A small-molecule ligand and the protein it binds are described below.
Small molecule (SMILES): O=P(O)(O)OC[C@H]1OCC[C@@H]1O

Binding-site contacts:
Ligand atom OP2 contacts residue GLU74 of chain 1.A at 3.5 Å (salt-bridge).
Ligand atom O4' contacts residue ASN192 of chain 1.A at 3.4 Å (h-bond).
Ligand atom P contacts residue NI1 of chain 1.E at 3.2 Å.
Ligand atom P contacts residue GLU74 of chain 1.A at 3.6 Å.
Ligand atom OP1 contacts residue TYR150 of chain 1.A at 4.2 Å.
Ligand atom P contacts residue TYR150 of chain 1.A at 3.9 Å.
Ligand atom C5' contacts residue LEU261 of chain 1.A at 3.6 Å (hydrophobic).
Ligand atom C2' contacts residue ALA210 of chain 1.A at 3.6 Å (hydrophobic).
Ligand atom OP1 contacts residue ASP287 of chain 1.A at 4.2 Å.
Ligand atom OP1 contacts residue ASN43 of chain 1.A at 3.7 Å.
Ligand atom P contacts residue ASP190 of chain 1.A at 3.8 Å.
Ligand atom O4' contacts residue ASN153 of chain 1.A at 3.2 Å (h-bond).
Ligand atom OP3 contacts residue LEU261 of chain 1.A at 3.9 Å.
Ligand atom O5' contacts residue ASN192 of chain 1.A at 3.5 Å (h-bond).
Ligand atom C5' contacts residue ASN192 of chain 1.A at 3.6 Å.
Ligand atom P contacts residue ASN192 of chain 1.A at 3.4 Å.
Ligand atom C1' contacts residue ASN192 of chain 1.A at 3.9 Å.
Ligand atom OP3 contacts residue HIS288 of chain 1.A at 3.1 Å.
Ligand atom OP2 contacts residue TYR150 of chain 1.A at 2.6 Å (h-bond).
Ligand atom OP3 contacts residue ASP190 of chain 1.A at 2.6 Å (salt-bridge).
Ligand atom C4' contacts residue ASN192 of chain 1.A at 4.1 Å.
Ligand atom OP2 contacts residue NI1 of chain 1.E at 3.8 Å.
Ligand atom OP3 contacts residue ASN43 of chain 1.A at 4.1 Å.
Ligand atom C1' contacts residue ASN153 of chain 1.A at 3.4 Å.
Ligand atom P contacts residue HIS288 of chain 1.A at 3.6 Å.
Ligand atom C3' contacts residue TYR245 of chain 1.A at 3.6 Å (hydrophobic).
Ligand atom OP2 contacts residue ASN192 of chain 1.A at 3.0 Å (h-bond).
Ligand atom OP3 contacts residue ASN192 of chain 1.A at 3.1 Å (h-bond).
Ligand atom OP1 contacts residue HIS288 of chain 1.A at 3.0 Å (h-bond).
Ligand atom OP1 contacts residue NI1 of chain 1.E at 1.9 Å (h-bond).
Ligand atom C2' contacts residue TRP259 of chain 1.A at 3.6 Å (hydrophobic).
Ligand atom C3' contacts residue LEU261 of chain 1.A at 4.0 Å (hydrophobic).
Ligand atom C1' contacts residue TRP259 of chain 1.A at 4.3 Å (hydrophobic).
Ligand atom OP2 contacts residue ASP190 of chain 1.A at 4.3 Å.
Ligand atom C1' contacts residue ALA210 of chain 1.A at 3.2 Å (hydrophobic).
Ligand atom O5' contacts residue NI1 of chain 1.E at 3.6 Å.
Ligand atom C1' contacts residue GLY211 of chain 1.A at 4.1 Å.
Ligand atom P contacts residue ASN43 of chain 1.A at 4.2 Å.
Ligand atom OP1 contacts residue GLU74 of chain 1.A at 2.8 Å (salt-bridge).
Ligand atom O3' contacts residue TYR245 of chain 1.A at 3.3 Å.

Sequence of chain 1.A:
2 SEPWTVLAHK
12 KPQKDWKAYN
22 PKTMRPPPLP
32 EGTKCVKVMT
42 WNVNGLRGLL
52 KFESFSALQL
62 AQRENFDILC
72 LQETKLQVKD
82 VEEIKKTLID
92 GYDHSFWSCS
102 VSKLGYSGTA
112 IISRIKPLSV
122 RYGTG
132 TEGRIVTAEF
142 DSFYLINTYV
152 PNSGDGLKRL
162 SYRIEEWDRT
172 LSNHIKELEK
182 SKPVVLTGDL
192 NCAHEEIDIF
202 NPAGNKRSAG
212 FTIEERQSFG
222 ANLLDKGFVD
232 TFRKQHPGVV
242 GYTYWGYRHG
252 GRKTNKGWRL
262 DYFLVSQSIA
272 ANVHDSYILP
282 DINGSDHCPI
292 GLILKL